Sequence of chain 1.B:
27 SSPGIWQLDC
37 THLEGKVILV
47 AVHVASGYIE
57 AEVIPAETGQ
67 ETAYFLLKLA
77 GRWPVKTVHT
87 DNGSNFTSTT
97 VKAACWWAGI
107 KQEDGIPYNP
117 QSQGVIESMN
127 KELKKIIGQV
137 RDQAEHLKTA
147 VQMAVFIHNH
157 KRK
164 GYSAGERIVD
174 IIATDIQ

Sequence of chain 1.A:
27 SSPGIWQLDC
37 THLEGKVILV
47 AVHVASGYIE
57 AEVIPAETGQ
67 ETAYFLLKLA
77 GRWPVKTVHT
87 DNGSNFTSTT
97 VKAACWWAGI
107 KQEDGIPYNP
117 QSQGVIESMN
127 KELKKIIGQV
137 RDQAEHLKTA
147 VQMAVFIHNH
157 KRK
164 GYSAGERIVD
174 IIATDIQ

The small molecule below binds the protein below.
Small molecule (SMILES): CC[C@H](C)[C@@H]1NC(=O)[C@H](CCCCN)NC(=O)[C@H](CC(C)C)NC(=O)[C@H](C)NC(=O)[C@H](CC(=O)O)NC(=O)[C@H](CC(C)C)NC(=O)[C@H](CC(N)=O)NC(=O)[C@H](CC(=O)O)NC1=O

Binding-site contacts:
Ligand atom CD contacts residue GLN139 of chain 1.A at 4.0 Å.
Ligand atom CD1 contacts residue TRP102 of chain 1.B at 4.1 Å (hydrophobic).
Ligand atom CD contacts residue GLU141 of chain 1.A at 4.0 Å.
Ligand atom CA contacts residue GLN139 of chain 1.A at 3.9 Å.
Ligand atom OD1 contacts residue GLU141 of chain 1.A at 3.2 Å (salt-bridge).
Ligand atom CG2 contacts residue GLN139 of chain 1.A at 3.6 Å.
Ligand atom CG contacts residue GLU141 of chain 1.A at 3.6 Å.
Ligand atom O contacts residue GLN66 of chain 1.B at 2.8 Å (h-bond).
Ligand atom OD1 contacts residue THR145 of chain 1.A at 3.2 Å (h-bond).
Ligand atom CG2 contacts residue MET149 of chain 1.A at 3.3 Å (hydrophobic).
Ligand atom CD1 contacts residue ALA99 of chain 1.B at 3.8 Å (hydrophobic).
Ligand atom CB contacts residue THR145 of chain 1.A at 3.6 Å.
Ligand atom CG contacts residue GLU141 of chain 1.A at 3.7 Å.
Ligand atom NZ contacts residue ASP138 of chain 1.A at 3.3 Å (salt-bridge).
Ligand atom OD2 contacts residue ALA140 of chain 1.A at 3.5 Å.
Ligand atom ND2 contacts residue GLU141 of chain 1.A at 2.9 Å (salt-bridge).
Ligand atom CD1 contacts residue THR96 of chain 1.B at 3.7 Å.
Ligand atom N contacts residue GLN139 of chain 1.A at 2.9 Å (h-bond).
Ligand atom CG2 contacts residue THR145 of chain 1.A at 3.7 Å.
Ligand atom CB contacts residue GLU141 of chain 1.A at 3.3 Å.
Ligand atom CG contacts residue ALA140 of chain 1.A at 4.1 Å (hydrophobic).
Ligand atom CB contacts residue GLU141 of chain 1.A at 3.7 Å.
Ligand atom CA contacts residue GLN66 of chain 1.B at 3.8 Å.
Ligand atom OD1 contacts residue ALA140 of chain 1.A at 4.0 Å.
Ligand atom CB contacts residue GLN139 of chain 1.A at 3.7 Å.
Ligand atom O contacts residue THR96 of chain 1.B at 3.8 Å.
Ligand atom CG contacts residue HIS142 of chain 1.A at 3.9 Å.
Ligand atom C contacts residue GLN66 of chain 1.B at 3.8 Å.
Ligand atom CB contacts residue GLN139 of chain 1.A at 3.7 Å.
Ligand atom OD2 contacts residue GLU141 of chain 1.A at 2.7 Å (salt-bridge).
Ligand atom CD1 contacts residue THR95 of chain 1.B at 3.5 Å.
Ligand atom CE contacts residue ASP138 of chain 1.A at 4.1 Å.
Ligand atom CG contacts residue GLU141 of chain 1.A at 3.3 Å.
Ligand atom C contacts residue GLN139 of chain 1.A at 3.7 Å.
Ligand atom CB contacts residue MET149 of chain 1.A at 4.0 Å (hydrophobic).
Ligand atom CD contacts residue ASP138 of chain 1.A at 3.8 Å.
Ligand atom CA contacts residue GLN139 of chain 1.A at 3.6 Å.
Ligand atom CD contacts residue ALA140 of chain 1.A at 3.9 Å (hydrophobic).
Ligand atom CG contacts residue THR145 of chain 1.A at 3.7 Å.
Ligand atom OD1 contacts residue HIS142 of chain 1.A at 2.9 Å (h-bond).